Sequence of chain 1.E:
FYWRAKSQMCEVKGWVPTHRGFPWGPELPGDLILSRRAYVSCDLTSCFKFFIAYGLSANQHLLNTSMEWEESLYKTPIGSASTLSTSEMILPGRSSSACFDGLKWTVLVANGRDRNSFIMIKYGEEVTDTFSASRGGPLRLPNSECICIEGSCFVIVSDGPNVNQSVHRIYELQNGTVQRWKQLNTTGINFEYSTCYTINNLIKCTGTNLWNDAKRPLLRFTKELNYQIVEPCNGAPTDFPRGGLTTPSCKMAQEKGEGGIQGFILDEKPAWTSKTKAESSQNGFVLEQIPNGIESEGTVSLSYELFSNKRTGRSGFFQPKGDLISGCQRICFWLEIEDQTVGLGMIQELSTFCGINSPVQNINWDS

Sequence of chain 3.E:
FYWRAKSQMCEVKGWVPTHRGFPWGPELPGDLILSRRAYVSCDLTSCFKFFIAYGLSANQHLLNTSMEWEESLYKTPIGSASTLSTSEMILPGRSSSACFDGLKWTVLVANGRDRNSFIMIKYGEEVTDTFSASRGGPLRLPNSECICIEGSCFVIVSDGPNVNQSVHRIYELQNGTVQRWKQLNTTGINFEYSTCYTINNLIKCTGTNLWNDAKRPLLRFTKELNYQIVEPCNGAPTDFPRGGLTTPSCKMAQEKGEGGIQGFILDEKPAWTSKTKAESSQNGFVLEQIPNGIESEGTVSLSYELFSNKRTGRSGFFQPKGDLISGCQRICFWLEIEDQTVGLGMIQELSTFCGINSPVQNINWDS

Binding-site contacts:
Ligand atom O5 contacts residue ILE331 of chain 3.E at 3.8 Å.
Ligand atom C6 contacts residue LEU330 of chain 3.E at 4.3 Å (hydrophobic).
Ligand atom C5 contacts residue ASN181 of chain 1.E at 3.6 Å.
Ligand atom C7 contacts residue GLN180 of chain 1.E at 3.8 Å.
Ligand atom O7 contacts residue ASN181 of chain 1.E at 3.6 Å (h-bond).
Ligand atom N2 contacts residue GOL1 of chain 1.AB at 3.9 Å.
Ligand atom O7 contacts residue GLN180 of chain 1.E at 3.0 Å (h-bond).
Ligand atom C7 contacts residue GOL1 of chain 1.AB at 3.4 Å.
Ligand atom C2 contacts residue TYR8 of chain 1.E at 3.9 Å (hydrophobic).
Ligand atom N2 contacts residue TYR8 of chain 1.E at 2.9 Å (h-bond).
Ligand atom C8 contacts residue GLY157 of chain 1.E at 3.5 Å.
Ligand atom C2 contacts residue GOL1 of chain 1.AB at 3.4 Å.
Ligand atom C3 contacts residue ASN181 of chain 1.E at 3.7 Å.
Ligand atom C8 contacts residue TYR8 of chain 1.E at 3.6 Å (hydrophobic).
Ligand atom C8 contacts residue ASN181 of chain 1.E at 4.3 Å.
Ligand atom C1 contacts residue GOL1 of chain 1.AB at 4.2 Å.
Ligand atom O5 contacts residue ASN181 of chain 1.E at 2.3 Å (h-bond).
Ligand atom C3 contacts residue GOL1 of chain 1.AB at 4.3 Å.
Ligand atom N2 contacts residue ASN181 of chain 1.E at 2.9 Å (h-bond).
Ligand atom C1 contacts residue ILE331 of chain 3.E at 4.0 Å (hydrophobic).
Ligand atom C1 contacts residue TYR8 of chain 1.E at 4.2 Å (hydrophobic).
Ligand atom C7 contacts residue ASN181 of chain 1.E at 3.4 Å.
Ligand atom O5 contacts residue GOL1 of chain 1.AB at 4.5 Å.
Ligand atom C1 contacts residue ASN181 of chain 1.E at 1.4 Å.
Ligand atom C2 contacts residue ASN181 of chain 1.E at 2.3 Å.
Ligand atom C8 contacts residue GLN180 of chain 1.E at 3.7 Å.
Ligand atom C3 contacts residue TYR8 of chain 1.E at 4.0 Å (hydrophobic).
Ligand atom O3 contacts residue GOL1 of chain 1.AB at 4.1 Å.
Ligand atom O7 contacts residue GOL1 of chain 1.AB at 2.3 Å (h-bond).
Ligand atom C7 contacts residue TYR8 of chain 1.E at 3.7 Å (hydrophobic).
Ligand atom C4 contacts residue ASN181 of chain 1.E at 4.1 Å.

The small molecule below binds the protein below.
Small molecule (SMILES): CC(=O)N[C@@H]1[C@@H](O)[C@H](O)[C@@H](CO)O[C@H]1O